Sequence of chain 2.A:
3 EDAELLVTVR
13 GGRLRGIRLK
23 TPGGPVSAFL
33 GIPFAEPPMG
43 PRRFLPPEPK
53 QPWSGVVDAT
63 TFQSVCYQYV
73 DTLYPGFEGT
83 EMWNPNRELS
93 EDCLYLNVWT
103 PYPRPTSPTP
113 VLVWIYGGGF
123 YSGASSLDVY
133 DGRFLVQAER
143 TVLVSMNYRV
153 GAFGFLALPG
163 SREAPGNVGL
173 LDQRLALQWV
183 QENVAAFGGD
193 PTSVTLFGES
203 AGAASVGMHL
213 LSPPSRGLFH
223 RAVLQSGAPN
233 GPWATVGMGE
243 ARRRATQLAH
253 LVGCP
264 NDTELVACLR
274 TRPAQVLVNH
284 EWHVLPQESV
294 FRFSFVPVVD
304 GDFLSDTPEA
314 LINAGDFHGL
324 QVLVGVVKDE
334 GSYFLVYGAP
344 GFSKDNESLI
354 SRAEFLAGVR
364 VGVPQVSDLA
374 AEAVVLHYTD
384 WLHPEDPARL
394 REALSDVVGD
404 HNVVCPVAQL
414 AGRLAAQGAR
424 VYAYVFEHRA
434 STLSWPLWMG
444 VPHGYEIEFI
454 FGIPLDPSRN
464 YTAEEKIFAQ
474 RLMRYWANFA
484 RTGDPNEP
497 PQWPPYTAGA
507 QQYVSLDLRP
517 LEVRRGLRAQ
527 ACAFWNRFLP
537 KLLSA

Binding-site contacts:
Ligand atom O1 contacts residue ALA203 of chain 2.A at 3.1 Å (h-bond).
Ligand atom C1 contacts residue TRP235 of chain 2.A at 3.7 Å (hydrophobic).
Ligand atom C1 contacts residue PHE294 of chain 2.A at 3.6 Å (hydrophobic).
Ligand atom C2 contacts residue GLY120 of chain 2.A at 4.1 Å.
Ligand atom O1 contacts residue GLY120 of chain 2.A at 2.8 Å (h-bond).
Ligand atom C2 contacts residue PHE337 of chain 2.A at 4.4 Å (hydrophobic).
Ligand atom C4 contacts residue PHE296 of chain 2.A at 4.0 Å (hydrophobic).
Ligand atom C2 contacts residue GLY121 of chain 2.A at 4.0 Å.
Ligand atom O2 contacts residue GLY121 of chain 2.A at 4.4 Å.
Ligand atom C4 contacts residue TYR123 of chain 2.A at 4.1 Å (hydrophobic).
Ligand atom P1 contacts residue GLY121 of chain 2.A at 3.7 Å.
Ligand atom P1 contacts residue GLY120 of chain 2.A at 4.1 Å.
Ligand atom P1 contacts residue SER202 of chain 2.A at 1.4 Å.
Ligand atom P1 contacts residue ALA203 of chain 2.A at 3.5 Å.
Ligand atom C1 contacts residue GLY121 of chain 2.A at 4.3 Å.
Ligand atom O2 contacts residue HIS446 of chain 2.A at 3.2 Å (h-bond).
Ligand atom C1 contacts residue ALA203 of chain 2.A at 3.9 Å (hydrophobic).
Ligand atom C3 contacts residue PHE337 of chain 2.A at 3.9 Å (hydrophobic).
Ligand atom C4 contacts residue GLY120 of chain 2.A at 3.7 Å.
Ligand atom P1 contacts residue HIS446 of chain 2.A at 3.8 Å.
Ligand atom C1 contacts residue SER202 of chain 2.A at 2.2 Å.
Ligand atom C4 contacts residue GLY121 of chain 2.A at 3.3 Å.
Ligand atom O1 contacts residue GLY119 of chain 2.A at 3.8 Å.
Ligand atom C2 contacts residue HIS446 of chain 2.A at 4.2 Å.
Ligand atom C4 contacts residue PHE337 of chain 2.A at 4.4 Å (hydrophobic).
Ligand atom C4 contacts residue SER202 of chain 2.A at 4.5 Å.
Ligand atom O2 contacts residue PHE337 of chain 2.A at 3.9 Å.
Ligand atom O1 contacts residue SER202 of chain 2.A at 2.5 Å (h-bond).
Ligand atom O2 contacts residue SER202 of chain 2.A at 2.4 Å (h-bond).
Ligand atom C2 contacts residue SER202 of chain 2.A at 3.7 Å.
Ligand atom C3 contacts residue TYR336 of chain 2.A at 4.0 Å (hydrophobic).
Ligand atom C3 contacts residue HIS446 of chain 2.A at 4.0 Å.
Ligand atom C1 contacts residue PHE296 of chain 2.A at 4.2 Å (hydrophobic).
Ligand atom O1 contacts residue GLY121 of chain 2.A at 2.5 Å (h-bond).

This protein binds this small molecule.
Small molecule (SMILES): CC(C)OP(C)(=O)O